Binding-site contacts:
Ligand atom OXT contacts residue GLN74 of chain 1.C at 3.0 Å (h-bond).
Ligand atom O contacts residue SER73 of chain 1.C at 3.6 Å.
Ligand atom C contacts residue LEU189 of chain 1.C at 4.4 Å (hydrophobic).
Ligand atom CE1 contacts residue THR50 of chain 1.C at 3.8 Å.
Ligand atom CD1 contacts residue THR50 of chain 1.C at 4.1 Å.
Ligand atom CA contacts residue TYR52 of chain 1.C at 3.8 Å (hydrophobic).
Ligand atom C contacts residue GLN74 of chain 1.C at 3.6 Å.
Ligand atom CB contacts residue PRO1 of chain 1.Q at 3.3 Å (hydrophobic).
Ligand atom CE1 contacts residue PHE43 of chain 1.C at 3.8 Å (hydrophobic).
Ligand atom CE2 contacts residue ARG48 of chain 1.C at 3.9 Å.
Ligand atom CB contacts residue LEU21 of chain 1.C at 3.3 Å (hydrophobic).
Ligand atom O contacts residue ALA75 of chain 1.C at 3.0 Å (h-bond).
Ligand atom CZ contacts residue ARG48 of chain 1.C at 3.8 Å.
Ligand atom CB contacts residue TYR52 of chain 1.C at 3.8 Å (hydrophobic).
Ligand atom CD2 contacts residue GLN74 of chain 1.C at 4.5 Å.
Ligand atom OXT contacts residue SER73 of chain 1.C at 3.6 Å.
Ligand atom CD1 contacts residue PHE43 of chain 1.C at 4.2 Å (hydrophobic).
Ligand atom CD2 contacts residue LEU189 of chain 1.C at 4.3 Å (hydrophobic).
Ligand atom CE2 contacts residue ALA45 of chain 1.C at 4.2 Å (hydrophobic).
Ligand atom CD1 contacts residue TYR52 of chain 1.C at 3.6 Å (hydrophobic).
Ligand atom N contacts residue MET355 of chain 1.C at 4.4 Å.
Ligand atom C contacts residue PRO1 of chain 1.Q at 3.7 Å (hydrophobic).
Ligand atom CA contacts residue MET355 of chain 1.C at 4.5 Å (hydrophobic).
Ligand atom CG contacts residue LEU21 of chain 1.C at 3.5 Å (hydrophobic).
Ligand atom N contacts residue TYR52 of chain 1.C at 4.2 Å.
Ligand atom O contacts residue PHQ1 of chain 1.S at 4.4 Å.
Ligand atom O contacts residue GLN74 of chain 1.C at 3.4 Å (h-bond).
Ligand atom C contacts residue SER73 of chain 1.C at 3.7 Å.
Ligand atom O contacts residue PRO1 of chain 1.Q at 4.0 Å.
Ligand atom N contacts residue PRO1 of chain 1.Q at 1.4 Å.
Ligand atom CA contacts residue PRO1 of chain 1.Q at 2.5 Å (hydrophobic).
Ligand atom CD2 contacts residue LEU21 of chain 1.C at 3.6 Å (hydrophobic).
Ligand atom N contacts residue PHQ1 of chain 1.S at 3.5 Å.
Ligand atom OXT contacts residue ALA75 of chain 1.C at 4.3 Å.
Ligand atom CZ contacts residue ALA45 of chain 1.C at 4.0 Å (hydrophobic).
Ligand atom CG contacts residue TYR52 of chain 1.C at 4.1 Å (hydrophobic).
Ligand atom CD1 contacts residue LEU21 of chain 1.C at 4.2 Å (hydrophobic).
Ligand atom CE2 contacts residue LEU21 of chain 1.C at 4.5 Å (hydrophobic).
Ligand atom C contacts residue ALA75 of chain 1.C at 4.0 Å (hydrophobic).
Ligand atom O contacts residue LEU189 of chain 1.C at 3.7 Å.

This small molecule binds to this protein.
Small molecule (SMILES): N[C@@H](Cc1ccccc1)C(=O)O

Sequence of chain 1.C:
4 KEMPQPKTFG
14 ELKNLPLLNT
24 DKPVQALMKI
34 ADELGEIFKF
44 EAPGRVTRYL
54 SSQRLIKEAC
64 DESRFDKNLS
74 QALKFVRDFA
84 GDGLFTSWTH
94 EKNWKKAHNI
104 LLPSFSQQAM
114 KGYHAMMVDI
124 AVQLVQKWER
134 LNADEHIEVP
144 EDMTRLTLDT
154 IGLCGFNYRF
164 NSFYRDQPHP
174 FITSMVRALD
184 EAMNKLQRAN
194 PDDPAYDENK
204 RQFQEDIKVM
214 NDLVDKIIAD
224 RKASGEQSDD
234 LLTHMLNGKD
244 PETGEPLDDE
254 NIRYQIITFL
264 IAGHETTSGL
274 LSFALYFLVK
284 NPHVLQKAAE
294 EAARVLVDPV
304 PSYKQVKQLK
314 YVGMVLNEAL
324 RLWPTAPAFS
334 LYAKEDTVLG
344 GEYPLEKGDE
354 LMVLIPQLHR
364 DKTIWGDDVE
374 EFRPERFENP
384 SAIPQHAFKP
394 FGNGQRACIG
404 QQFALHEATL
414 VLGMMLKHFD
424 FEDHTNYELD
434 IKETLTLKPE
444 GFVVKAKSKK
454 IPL